Binding-site contacts:
Ligand atom C4 contacts residue ASN179 of chain 1.A at 4.3 Å.
Ligand atom C1 contacts residue ASN179 of chain 1.A at 1.5 Å.
Ligand atom C2 contacts residue ASN305 of chain 1.A at 4.3 Å.
Ligand atom O5 contacts residue GLU200 of chain 1.A at 3.9 Å.
Ligand atom N2 contacts residue ASN179 of chain 1.A at 3.3 Å (h-bond).
Ligand atom O5 contacts residue ASN179 of chain 1.A at 2.5 Å (h-bond).
Ligand atom N2 contacts residue ASN305 of chain 1.A at 3.8 Å.
Ligand atom C2 contacts residue ASN179 of chain 1.A at 2.5 Å.
Ligand atom C7 contacts residue ASN179 of chain 1.A at 3.9 Å.
Ligand atom C1 contacts residue ASN305 of chain 1.A at 3.6 Å.
Ligand atom C3 contacts residue ASN179 of chain 1.A at 3.7 Å.
Ligand atom C7 contacts residue VAL307 of chain 1.A at 4.2 Å (hydrophobic).
Ligand atom O3 contacts residue ASN179 of chain 1.A at 4.1 Å.
Ligand atom O5 contacts residue THR181 of chain 1.A at 4.4 Å.
Ligand atom C8 contacts residue VAL307 of chain 1.A at 3.8 Å (hydrophobic).
Ligand atom C1 contacts residue GLU200 of chain 1.A at 4.5 Å.
Ligand atom O4 contacts residue ASN305 of chain 1.A at 4.0 Å.
Ligand atom O5 contacts residue ASN305 of chain 1.A at 4.3 Å.
Ligand atom C5 contacts residue ASN305 of chain 1.A at 4.2 Å.
Ligand atom C5 contacts residue ASN179 of chain 1.A at 3.7 Å.
Ligand atom O7 contacts residue ASN179 of chain 1.A at 3.9 Å.

Sequence of chain 1.A:
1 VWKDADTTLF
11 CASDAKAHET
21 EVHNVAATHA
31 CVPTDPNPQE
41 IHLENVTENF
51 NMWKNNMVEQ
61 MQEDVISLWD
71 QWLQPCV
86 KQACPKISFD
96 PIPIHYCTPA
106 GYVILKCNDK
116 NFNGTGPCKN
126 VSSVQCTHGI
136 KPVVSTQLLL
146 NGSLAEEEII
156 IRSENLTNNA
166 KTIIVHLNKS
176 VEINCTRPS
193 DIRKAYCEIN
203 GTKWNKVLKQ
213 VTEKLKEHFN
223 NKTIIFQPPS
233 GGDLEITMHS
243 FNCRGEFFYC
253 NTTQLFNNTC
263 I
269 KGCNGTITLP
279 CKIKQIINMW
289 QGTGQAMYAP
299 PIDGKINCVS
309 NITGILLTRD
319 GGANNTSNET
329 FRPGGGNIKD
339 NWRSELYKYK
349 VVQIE

The small molecule below binds the protein below.
Small molecule (SMILES): CC(=O)N[C@@H]1[C@@H](O)[C@H](O)[C@@H](CO)O[C@H]1O